Sequence of chain 1.V:
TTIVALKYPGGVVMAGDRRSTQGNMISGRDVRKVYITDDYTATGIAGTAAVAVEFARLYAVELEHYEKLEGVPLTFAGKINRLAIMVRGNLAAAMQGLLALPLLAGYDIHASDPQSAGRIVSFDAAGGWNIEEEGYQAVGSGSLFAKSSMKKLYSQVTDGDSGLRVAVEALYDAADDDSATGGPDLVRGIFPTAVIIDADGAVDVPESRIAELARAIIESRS

Binding-site contacts:
Ligand atom C35 contacts residue THR48 of chain 1.H at 3.5 Å.
Ligand atom O16 contacts residue GLY47 of chain 1.H at 2.6 Å (h-bond).
Ligand atom C13 contacts residue GLY47 of chain 1.H at 3.5 Å.
Ligand atom C31 contacts residue THR21 of chain 1.H at 3.4 Å.
Ligand atom O17 contacts residue THR1 of chain 1.H at 2.4 Å (h-bond).
Ligand atom N1 contacts residue GLY47 of chain 1.H at 3.4 Å (h-bond).
Ligand atom C37 contacts residue SER27 of chain 1.H at 3.4 Å.
Ligand atom C38 contacts residue SER27 of chain 1.H at 3.1 Å.
Ligand atom C5 contacts residue THR21 of chain 1.H at 2.4 Å.
Ligand atom C24 contacts residue ALA52 of chain 1.H at 3.4 Å (hydrophobic).
Ligand atom C33 contacts residue ASP124 of chain 1.N at 3.6 Å.
Ligand atom C32 contacts residue THR21 of chain 1.H at 3.4 Å.
Ligand atom N6 contacts residue THR21 of chain 1.H at 3.5 Å (h-bond).
Ligand atom C2 contacts residue GLY47 of chain 1.H at 3.7 Å.
Ligand atom C39 contacts residue GLN22 of chain 1.H at 3.7 Å.
Ligand atom O12 contacts residue GLY47 of chain 1.H at 3.4 Å.
Ligand atom C34 contacts residue ASP124 of chain 1.N at 3.5 Å.
Ligand atom C37 contacts residue GLN22 of chain 1.H at 3.7 Å.
Ligand atom O3 contacts residue THR21 of chain 1.H at 3.3 Å (h-bond).
Ligand atom C22 contacts residue GLY47 of chain 1.H at 3.6 Å.
Ligand atom C36 contacts residue GLY47 of chain 1.H at 3.4 Å.
Ligand atom C34 contacts residue ALA49 of chain 1.H at 3.5 Å (hydrophobic).
Ligand atom C24 contacts residue ILE45 of chain 1.H at 3.7 Å (hydrophobic).
Ligand atom C22 contacts residue THR1 of chain 1.H at 3.4 Å.
Ligand atom C40 contacts residue ASP124 of chain 1.N at 2.7 Å.
Ligand atom C36 contacts residue ALA49 of chain 1.H at 3.2 Å (hydrophobic).
Ligand atom O16 contacts residue THR1 of chain 1.H at 2.5 Å (h-bond).
Ligand atom C39 contacts residue ASP124 of chain 1.N at 3.6 Å.
Ligand atom C4 contacts residue GLY47 of chain 1.H at 3.6 Å.
Ligand atom C25 contacts residue ALA49 of chain 1.H at 3.5 Å (hydrophobic).
Ligand atom C38 contacts residue GLN22 of chain 1.H at 3.5 Å.
Ligand atom C25 contacts residue VAL31 of chain 1.H at 3.7 Å (hydrophobic).
Ligand atom C36 contacts residue THR48 of chain 1.H at 3.7 Å.
Ligand atom B contacts residue THR1 of chain 1.H at 1.5 Å.
Ligand atom C37 contacts residue THR21 of chain 1.H at 2.7 Å.
Ligand atom C4 contacts residue THR21 of chain 1.H at 3.4 Å.
Ligand atom O16 contacts residue ALA46 of chain 1.H at 3.4 Å.
Ligand atom C35 contacts residue ALA49 of chain 1.H at 2.7 Å (hydrophobic).
Ligand atom C13 contacts residue THR48 of chain 1.H at 3.5 Å.
Ligand atom C15 contacts residue THR1 of chain 1.H at 2.5 Å.

This protein binds this small molecule.
Small molecule (SMILES): CC(C)C[C@H](NC(=O)[C@@H](Cc1cccc2ccccc12)NC(=O)N1CCOCC1)B(O)O

Sequence of chain 1.N:
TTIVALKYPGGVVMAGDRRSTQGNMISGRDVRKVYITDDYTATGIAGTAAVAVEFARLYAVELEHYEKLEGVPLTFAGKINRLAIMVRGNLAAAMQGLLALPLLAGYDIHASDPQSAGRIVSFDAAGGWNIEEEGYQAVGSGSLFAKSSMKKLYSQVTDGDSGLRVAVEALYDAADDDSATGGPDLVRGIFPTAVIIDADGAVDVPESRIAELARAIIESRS

Sequence of chain 1.H:
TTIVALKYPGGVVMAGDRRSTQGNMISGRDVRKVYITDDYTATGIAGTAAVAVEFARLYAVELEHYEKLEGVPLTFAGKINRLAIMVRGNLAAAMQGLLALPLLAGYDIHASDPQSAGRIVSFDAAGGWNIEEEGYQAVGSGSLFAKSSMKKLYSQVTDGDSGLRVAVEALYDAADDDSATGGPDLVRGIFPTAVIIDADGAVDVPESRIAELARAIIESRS